Binding-site contacts:
Ligand atom O5 contacts residue SER157 of chain 21.E at 3.9 Å.
Ligand atom O7 contacts residue ASN154 of chain 21.E at 4.0 Å.
Ligand atom C1 contacts residue SER157 of chain 21.E at 4.2 Å.
Ligand atom C7 contacts residue ASN154 of chain 21.E at 3.6 Å.
Ligand atom C3 contacts residue ASN154 of chain 21.E at 3.8 Å.
Ligand atom C1 contacts residue ASN154 of chain 21.E at 1.4 Å.
Ligand atom C2 contacts residue ASN154 of chain 21.E at 2.5 Å.
Ligand atom C5 contacts residue ASN154 of chain 21.E at 3.6 Å.
Ligand atom C1 contacts residue SER156 of chain 21.E at 4.5 Å.
Ligand atom N2 contacts residue ASN154 of chain 21.E at 2.9 Å (h-bond).
Ligand atom C8 contacts residue ASN154 of chain 21.E at 4.0 Å.
Ligand atom O5 contacts residue ASN154 of chain 21.E at 2.4 Å (h-bond).
Ligand atom C4 contacts residue ASN154 of chain 21.E at 4.2 Å.

The small molecule below binds the protein below.
Small molecule (SMILES): CC(=O)N[C@@H]1[C@@H](O)[C@H](O)[C@@H](CO)O[C@H]1O

Sequence of chain 21.E:
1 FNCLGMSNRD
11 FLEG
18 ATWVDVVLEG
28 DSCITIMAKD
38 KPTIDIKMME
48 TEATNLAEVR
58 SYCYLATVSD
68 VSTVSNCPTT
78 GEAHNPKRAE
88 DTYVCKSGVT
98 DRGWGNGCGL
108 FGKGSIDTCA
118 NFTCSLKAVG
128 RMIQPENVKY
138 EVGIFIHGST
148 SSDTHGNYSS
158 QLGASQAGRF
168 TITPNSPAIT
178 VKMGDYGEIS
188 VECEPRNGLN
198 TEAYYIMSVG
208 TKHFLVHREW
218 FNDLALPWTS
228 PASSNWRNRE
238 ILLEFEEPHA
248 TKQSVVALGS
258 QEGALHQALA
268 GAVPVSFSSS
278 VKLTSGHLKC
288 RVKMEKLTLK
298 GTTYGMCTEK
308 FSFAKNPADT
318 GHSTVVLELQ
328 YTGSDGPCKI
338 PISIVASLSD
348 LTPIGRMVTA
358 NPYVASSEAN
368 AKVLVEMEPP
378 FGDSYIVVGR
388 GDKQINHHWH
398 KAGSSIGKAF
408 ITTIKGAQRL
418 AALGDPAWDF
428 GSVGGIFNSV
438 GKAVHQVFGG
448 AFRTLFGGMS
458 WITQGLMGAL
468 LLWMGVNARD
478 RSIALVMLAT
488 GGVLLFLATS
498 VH